The small molecule below binds the protein below.
Small molecule (SMILES): CC(=O)N[C@@H]1[C@@H](O)[C@H](O)[C@@H](CO)O[C@H]1O

Binding-site contacts:
Ligand atom C6 contacts residue SER121 of chain 1.A at 4.2 Å.
Ligand atom C7 contacts residue ASN94 of chain 1.A at 3.9 Å.
Ligand atom C5 contacts residue ASN94 of chain 1.A at 3.7 Å.
Ligand atom O7 contacts residue GOL1 of chain 1.E at 3.5 Å.
Ligand atom C2 contacts residue ASN94 of chain 1.A at 2.4 Å.
Ligand atom C7 contacts residue GOL1 of chain 1.E at 3.6 Å.
Ligand atom O3 contacts residue ASN94 of chain 1.A at 4.5 Å.
Ligand atom N2 contacts residue ASN94 of chain 1.A at 2.9 Å (h-bond).
Ligand atom C4 contacts residue ASN94 of chain 1.A at 4.2 Å.
Ligand atom C8 contacts residue GOL1 of chain 1.E at 3.7 Å.
Ligand atom C1 contacts residue GOL1 of chain 1.E at 4.1 Å.
Ligand atom O5 contacts residue SER121 of chain 1.A at 3.4 Å (h-bond).
Ligand atom O6 contacts residue SER121 of chain 1.A at 3.4 Å (h-bond).
Ligand atom C1 contacts residue ASN94 of chain 1.A at 1.5 Å.
Ligand atom C1 contacts residue SER121 of chain 1.A at 4.1 Å.
Ligand atom O7 contacts residue ASN94 of chain 1.A at 4.3 Å.
Ligand atom C2 contacts residue GOL1 of chain 1.E at 3.8 Å.
Ligand atom C3 contacts residue ASN94 of chain 1.A at 3.8 Å.
Ligand atom N2 contacts residue GOL1 of chain 1.E at 3.5 Å.
Ligand atom C5 contacts residue SER121 of chain 1.A at 3.9 Å.
Ligand atom O5 contacts residue ASN94 of chain 1.A at 2.5 Å (h-bond).

Sequence of chain 1.A:
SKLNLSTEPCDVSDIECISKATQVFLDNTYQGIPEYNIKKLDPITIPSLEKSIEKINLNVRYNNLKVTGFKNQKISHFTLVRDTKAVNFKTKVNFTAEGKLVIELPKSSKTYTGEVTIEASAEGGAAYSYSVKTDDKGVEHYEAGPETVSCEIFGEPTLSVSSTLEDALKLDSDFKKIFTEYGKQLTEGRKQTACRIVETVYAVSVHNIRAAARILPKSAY